The small molecule below binds the protein below.
Small molecule (SMILES): CCCc1sc(-c2cccc(OCCNS(C)(=O)=O)c2)nc1CSc1nc(N)cc(N)n1

Sequence of chain 1.A:
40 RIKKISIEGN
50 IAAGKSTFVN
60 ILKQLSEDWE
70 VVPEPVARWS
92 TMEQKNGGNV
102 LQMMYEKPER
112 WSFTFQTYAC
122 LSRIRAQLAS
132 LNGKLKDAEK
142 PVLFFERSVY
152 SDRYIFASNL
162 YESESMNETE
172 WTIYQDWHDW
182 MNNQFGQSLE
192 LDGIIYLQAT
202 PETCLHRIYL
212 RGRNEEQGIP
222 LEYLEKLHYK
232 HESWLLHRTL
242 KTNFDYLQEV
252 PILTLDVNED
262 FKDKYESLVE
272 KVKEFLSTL

Binding-site contacts:
Ligand atom NAT contacts residue ASN160 of chain 1.A at 3.2 Å (h-bond).
Ligand atom C6 contacts residue PHE157 of chain 1.A at 3.6 Å (hydrophobic).
Ligand atom CAP contacts residue TYR224 of chain 1.A at 3.4 Å (hydrophobic).
Ligand atom CAN contacts residue TYR224 of chain 1.A at 3.4 Å (hydrophobic).
Ligand atom NAD contacts residue GLU73 of chain 1.A at 3.4 Å (salt-bridge).
Ligand atom NAT contacts residue SER164 of chain 1.A at 3.1 Å (h-bond).
Ligand atom CAI contacts residue TYR106 of chain 1.A at 3.4 Å (hydrophobic).
Ligand atom CAB contacts residue TYR224 of chain 1.A at 3.6 Å (hydrophobic).
Ligand atom CAP contacts residue PHE157 of chain 1.A at 3.7 Å (hydrophobic).
Ligand atom CAM contacts residue SER164 of chain 1.A at 3.3 Å.
Ligand atom CAA contacts residue LEU102 of chain 1.A at 3.5 Å (hydrophobic).
Ligand atom NAC contacts residue GLN117 of chain 1.A at 3.5 Å (h-bond).
Ligand atom OAF contacts residue LYS227 of chain 1.A at 3.1 Å.
Ligand atom CAA contacts residue TYR106 of chain 1.A at 3.8 Å (hydrophobic).
Ligand atom C5 contacts residue GLU73 of chain 1.A at 3.3 Å.
Ligand atom NAD contacts residue VAL75 of chain 1.A at 3.5 Å.
Ligand atom C5 contacts residue VAL75 of chain 1.A at 3.7 Å (hydrophobic).
Ligand atom CAK contacts residue TYR224 of chain 1.A at 3.7 Å (hydrophobic).
Ligand atom CBC contacts residue TYR224 of chain 1.A at 3.5 Å (hydrophobic).
Ligand atom OAE contacts residue SER164 of chain 1.A at 3.8 Å.
Ligand atom NAT contacts residue TYR224 of chain 1.A at 3.4 Å.
Ligand atom NAC contacts residue ASP153 of chain 1.A at 2.8 Å (salt-bridge).
Ligand atom SBF contacts residue TYR224 of chain 1.A at 3.5 Å.
Ligand atom N1 contacts residue GLN117 of chain 1.A at 3.1 Å (h-bond).
Ligand atom CAN contacts residue LEU161 of chain 1.A at 3.8 Å (hydrophobic).
Ligand atom SAW contacts residue TYR106 of chain 1.A at 3.4 Å.
Ligand atom N3 contacts residue PHE157 of chain 1.A at 3.6 Å.
Ligand atom CAA contacts residue VAL75 of chain 1.A at 3.6 Å (hydrophobic).
Ligand atom CAL contacts residue TYR106 of chain 1.A at 3.2 Å (hydrophobic).
Ligand atom SAV contacts residue PHE157 of chain 1.A at 3.5 Å.
Ligand atom C2 contacts residue PHE157 of chain 1.A at 3.3 Å (hydrophobic).
Ligand atom NAD contacts residue ARG148 of chain 1.A at 3.2 Å (salt-bridge).
Ligand atom CAG contacts residue TYR106 of chain 1.A at 3.7 Å (hydrophobic).
Ligand atom OAF contacts residue TYR224 of chain 1.A at 3.0 Å.
Ligand atom SAV contacts residue GLN117 of chain 1.A at 3.6 Å.
Ligand atom CAL contacts residue LEU102 of chain 1.A at 3.7 Å (hydrophobic).
Ligand atom CBE contacts residue MET105 of chain 1.A at 3.7 Å (hydrophobic).
Ligand atom NAS contacts residue TYR224 of chain 1.A at 2.8 Å (h-bond).
Ligand atom OAF contacts residue ASN160 of chain 1.A at 3.5 Å (h-bond).
Ligand atom N1 contacts residue PHE157 of chain 1.A at 3.3 Å.